The protein below binds the small molecule below.
Small molecule (SMILES): C[n+]1cn([C@@H]2O[C@H](CO[P](=O)(O)O[P](=O)(O)OP(=O)(O)O)[C@@H](O)[C@H]2O)c2nc(N)[nH]c(=O)c21

Sequence of chain 1.E:
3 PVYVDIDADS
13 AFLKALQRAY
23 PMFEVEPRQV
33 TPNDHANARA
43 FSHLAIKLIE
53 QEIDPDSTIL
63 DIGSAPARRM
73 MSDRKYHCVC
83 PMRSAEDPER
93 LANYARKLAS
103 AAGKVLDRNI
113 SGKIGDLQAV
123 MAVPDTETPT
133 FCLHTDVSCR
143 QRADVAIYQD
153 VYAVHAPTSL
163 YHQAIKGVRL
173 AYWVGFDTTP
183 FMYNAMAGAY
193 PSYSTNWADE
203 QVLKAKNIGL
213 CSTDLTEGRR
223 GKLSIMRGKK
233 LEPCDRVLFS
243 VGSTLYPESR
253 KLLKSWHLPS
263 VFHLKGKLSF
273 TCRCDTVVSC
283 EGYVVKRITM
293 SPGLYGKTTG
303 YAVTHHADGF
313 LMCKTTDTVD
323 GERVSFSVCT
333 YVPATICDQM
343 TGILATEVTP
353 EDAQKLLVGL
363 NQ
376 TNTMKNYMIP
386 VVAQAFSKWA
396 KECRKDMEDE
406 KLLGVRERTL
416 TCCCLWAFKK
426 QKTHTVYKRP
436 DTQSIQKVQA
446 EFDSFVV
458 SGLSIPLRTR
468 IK

Sequence of chain 1.F:
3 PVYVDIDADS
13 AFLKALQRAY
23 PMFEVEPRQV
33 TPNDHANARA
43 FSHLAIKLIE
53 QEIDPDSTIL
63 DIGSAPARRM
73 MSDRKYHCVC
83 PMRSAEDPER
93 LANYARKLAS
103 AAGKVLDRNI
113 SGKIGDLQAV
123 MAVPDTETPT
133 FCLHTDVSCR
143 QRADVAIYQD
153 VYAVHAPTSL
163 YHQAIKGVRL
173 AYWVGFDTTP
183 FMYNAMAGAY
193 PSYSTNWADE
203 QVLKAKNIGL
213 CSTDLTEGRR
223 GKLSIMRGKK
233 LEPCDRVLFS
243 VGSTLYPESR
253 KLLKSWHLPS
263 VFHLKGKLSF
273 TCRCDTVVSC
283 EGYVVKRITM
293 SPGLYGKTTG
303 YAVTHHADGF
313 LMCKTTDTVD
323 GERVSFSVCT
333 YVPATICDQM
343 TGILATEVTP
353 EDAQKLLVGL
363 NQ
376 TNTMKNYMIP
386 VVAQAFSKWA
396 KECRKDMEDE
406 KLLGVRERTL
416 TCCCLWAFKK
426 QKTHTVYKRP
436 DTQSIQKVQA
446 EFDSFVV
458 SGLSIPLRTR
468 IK

Binding-site contacts:
Ligand atom O1A contacts residue MG1 of chain 1.LA at 3.5 Å.
Ligand atom C3' contacts residue ARG41 of chain 1.E at 3.7 Å.
Ligand atom O1A contacts residue TYR248 of chain 1.E at 3.2 Å (h-bond).
Ligand atom C5' contacts residue HIS37 of chain 1.E at 3.3 Å.
Ligand atom N2 contacts residue PHE241 of chain 1.E at 3.2 Å.
Ligand atom C4' contacts residue HIS37 of chain 1.E at 3.7 Å.
Ligand atom C5' contacts residue ARG41 of chain 1.E at 3.6 Å.
Ligand atom O2' contacts residue ALA40 of chain 1.E at 3.4 Å.
Ligand atom O1C contacts residue HIS37 of chain 1.E at 3.2 Å (h-bond).
Ligand atom O1A contacts residue THR246 of chain 1.E at 3.7 Å.
Ligand atom C4 contacts residue TYR248 of chain 1.E at 3.7 Å (hydrophobic).
Ligand atom O1B contacts residue ARG92 of chain 1.E at 3.4 Å (salt-bridge).
Ligand atom O2B contacts residue ARG275 of chain 1.F at 3.5 Å (salt-bridge).
Ligand atom O1A contacts residue ARG275 of chain 1.F at 3.0 Å (salt-bridge).
Ligand atom N1 contacts residue TYR154 of chain 1.E at 3.3 Å.
Ligand atom O2' contacts residue ASP152 of chain 1.E at 3.7 Å.
Ligand atom O4' contacts residue VAL243 of chain 1.E at 3.6 Å.
Ligand atom O2B contacts residue MG1 of chain 1.LA at 2.6 Å.
Ligand atom O2A contacts residue ARG92 of chain 1.E at 3.2 Å (salt-bridge).
Ligand atom O1B contacts residue ARG70 of chain 1.E at 3.2 Å (salt-bridge).
Ligand atom C2 contacts residue GLU250 of chain 1.E at 2.8 Å.
Ligand atom C5 contacts residue TYR248 of chain 1.E at 3.6 Å (hydrophobic).
Ligand atom O3' contacts residue ALA40 of chain 1.E at 3.4 Å.
Ligand atom N2 contacts residue GLU250 of chain 1.E at 2.4 Å (salt-bridge).
Ligand atom O1C contacts residue ARG41 of chain 1.E at 2.9 Å (salt-bridge).
Ligand atom C2' contacts residue TYR285 of chain 1.E at 3.4 Å (hydrophobic).
Ligand atom O2A contacts residue TYR248 of chain 1.E at 2.5 Å (h-bond).
Ligand atom C2' contacts residue ASP152 of chain 1.E at 3.3 Å.
Ligand atom C6 contacts residue TYR154 of chain 1.E at 3.6 Å (hydrophobic).
Ligand atom O3C contacts residue MG1 of chain 1.LA at 2.6 Å.
Ligand atom O3' contacts residue ARG41 of chain 1.E at 3.5 Å (salt-bridge).
Ligand atom N1 contacts residue TYR248 of chain 1.E at 3.5 Å.
Ligand atom C2 contacts residue TYR154 of chain 1.E at 3.4 Å (hydrophobic).
Ligand atom O3A contacts residue ARG41 of chain 1.E at 3.0 Å (salt-bridge).
Ligand atom O3C contacts residue HIS37 of chain 1.E at 3.2 Å (h-bond).
Ligand atom CM7 contacts residue SAH1 of chain 1.IA at 3.4 Å.
Ligand atom N1 contacts residue GLU250 of chain 1.E at 2.5 Å (salt-bridge).
Ligand atom PA contacts residue TYR248 of chain 1.E at 3.3 Å.
Ligand atom C6 contacts residue TYR248 of chain 1.E at 3.6 Å (hydrophobic).
Ligand atom O2' contacts residue TYR285 of chain 1.E at 2.5 Å (h-bond).